Binding-site contacts:
Ligand atom C8 contacts residue ARG77 of chain 36.C at 4.4 Å.
Ligand atom O8 contacts residue TYR72 of chain 36.C at 4.0 Å.
Ligand atom C7 contacts residue TYR72 of chain 36.C at 4.3 Å (hydrophobic).
Ligand atom C5 contacts residue TYR72 of chain 36.C at 3.5 Å (hydrophobic).
Ligand atom C11 contacts residue ASP85 of chain 36.D at 4.0 Å.
Ligand atom C6 contacts residue TYR72 of chain 36.C at 3.7 Å (hydrophobic).
Ligand atom C1 contacts residue ARG77 of chain 36.C at 3.4 Å.
Ligand atom O1B contacts residue ARG77 of chain 36.C at 3.1 Å (salt-bridge).
Ligand atom C3 contacts residue ARG77 of chain 36.C at 4.3 Å.
Ligand atom O4 contacts residue GLY78 of chain 36.C at 3.4 Å.
Ligand atom C2 contacts residue GLY78 of chain 36.C at 4.0 Å.
Ligand atom O4 contacts residue THR291 of chain 36.C at 3.9 Å.
Ligand atom C6 contacts residue ASN93 of chain 36.C at 3.9 Å.
Ligand atom C11 contacts residue TYR72 of chain 36.C at 4.2 Å (hydrophobic).
Ligand atom O4 contacts residue ASN80 of chain 36.C at 4.4 Å.
Ligand atom C4 contacts residue HIS298 of chain 36.C at 3.9 Å.
Ligand atom C10 contacts residue TYR72 of chain 36.C at 4.0 Å (hydrophobic).
Ligand atom C3 contacts residue GLY78 of chain 36.C at 3.8 Å.
Ligand atom O3 contacts residue GLY78 of chain 36.C at 3.5 Å.
Ligand atom O1A contacts residue ARG77 of chain 36.C at 2.9 Å (salt-bridge).
Ligand atom O8 contacts residue ARG77 of chain 36.C at 3.5 Å (salt-bridge).
Ligand atom C3 contacts residue HIS298 of chain 36.C at 4.0 Å.
Ligand atom O1B contacts residue TYR72 of chain 36.C at 4.2 Å.
Ligand atom O4 contacts residue ILE79 of chain 36.C at 3.9 Å.
Ligand atom C4 contacts residue GLY78 of chain 36.C at 3.5 Å.
Ligand atom C3 contacts residue GLY78 of chain 36.C at 4.1 Å.
Ligand atom O1A contacts residue GLY78 of chain 36.C at 3.1 Å (h-bond).
Ligand atom N5 contacts residue TYR72 of chain 36.C at 2.9 Å (h-bond).
Ligand atom O1B contacts residue SER89 of chain 36.C at 4.4 Å.
Ligand atom C1 contacts residue TYR72 of chain 36.C at 4.3 Å (hydrophobic).
Ligand atom O4 contacts residue HIS298 of chain 36.C at 3.1 Å (h-bond).
Ligand atom O10 contacts residue ASN293 of chain 36.C at 4.5 Å.
Ligand atom C1 contacts residue GLY78 of chain 36.C at 4.0 Å.
Ligand atom O6 contacts residue ASN93 of chain 36.C at 4.3 Å.
Ligand atom O4 contacts residue TYR72 of chain 36.C at 4.0 Å.
Ligand atom O1A contacts residue TYR72 of chain 36.C at 4.0 Å.
Ligand atom C4 contacts residue TYR72 of chain 36.C at 3.5 Å (hydrophobic).

The protein below binds the small molecule below.
Small molecule (SMILES): CC(=O)N[C@@H]1[C@@H](O[C@@H]2O[C@H](CO)[C@H](O)[C@H](O[C@]3(C(=O)O)C[C@H](O)[C@@H](NC(C)=O)[C@H]([C@H](O)[C@H](O)CO)O3)[C@H]2O)[C@H](O)[C@@H](CO[C@]2(C(=O)O)C[C@H](O)[C@@H](NC(C)=O)[C@H]([C@H](O)[C@H](O)CO)O2)O[C@H]1O

Sequence of chain 36.D:
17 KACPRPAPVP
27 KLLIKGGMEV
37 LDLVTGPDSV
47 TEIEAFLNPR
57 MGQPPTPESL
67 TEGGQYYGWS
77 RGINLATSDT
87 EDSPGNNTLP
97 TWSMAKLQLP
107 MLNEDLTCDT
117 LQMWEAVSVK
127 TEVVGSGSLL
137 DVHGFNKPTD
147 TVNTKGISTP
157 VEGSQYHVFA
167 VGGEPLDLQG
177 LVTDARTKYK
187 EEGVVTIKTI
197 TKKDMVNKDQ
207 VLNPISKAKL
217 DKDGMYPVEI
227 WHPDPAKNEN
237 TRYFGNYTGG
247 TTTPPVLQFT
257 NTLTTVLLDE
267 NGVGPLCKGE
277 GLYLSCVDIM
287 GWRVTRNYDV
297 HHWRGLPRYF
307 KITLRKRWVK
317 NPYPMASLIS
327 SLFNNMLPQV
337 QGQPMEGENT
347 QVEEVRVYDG

Sequence of chain 36.C:
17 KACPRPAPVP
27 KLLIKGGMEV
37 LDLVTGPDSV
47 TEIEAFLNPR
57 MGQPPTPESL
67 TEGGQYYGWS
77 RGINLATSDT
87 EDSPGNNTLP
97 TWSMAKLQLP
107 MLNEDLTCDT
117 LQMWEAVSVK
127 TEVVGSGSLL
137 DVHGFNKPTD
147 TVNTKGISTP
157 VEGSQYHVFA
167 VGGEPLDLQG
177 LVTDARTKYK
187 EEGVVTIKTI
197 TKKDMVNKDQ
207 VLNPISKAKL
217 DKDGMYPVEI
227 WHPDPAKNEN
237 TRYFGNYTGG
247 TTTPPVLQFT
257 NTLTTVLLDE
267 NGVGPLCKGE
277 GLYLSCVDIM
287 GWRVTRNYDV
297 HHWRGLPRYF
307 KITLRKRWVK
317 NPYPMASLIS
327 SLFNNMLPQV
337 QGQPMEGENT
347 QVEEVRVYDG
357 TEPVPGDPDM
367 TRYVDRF